Binding-site contacts:
Ligand atom C27 contacts residue ARG98 of chain 1.A at 3.3 Å.
Ligand atom C14 contacts residue ALA62 of chain 1.A at 4.0 Å (hydrophobic).
Ligand atom C31 contacts residue ARG98 of chain 1.A at 3.5 Å.
Ligand atom CL1 contacts residue LEU102 of chain 1.A at 3.8 Å.
Ligand atom C10 contacts residue VAL84 of chain 1.A at 3.5 Å (hydrophobic).
Ligand atom C4 contacts residue HIS87 of chain 1.A at 3.9 Å.
Ligand atom C18 contacts residue ALA62 of chain 1.A at 3.9 Å (hydrophobic).
Ligand atom C contacts residue HIS87 of chain 1.A at 3.5 Å.
Ligand atom C15 contacts residue ALA62 of chain 1.A at 3.9 Å (hydrophobic).
Ligand atom CL1 contacts residue PHE105 of chain 1.A at 3.5 Å.
Ligand atom CL contacts residue PHE105 of chain 1.A at 3.5 Å.
Ligand atom C26 contacts residue HIS87 of chain 1.A at 3.4 Å.
Ligand atom CL contacts residue VAL84 of chain 1.A at 4.0 Å.
Ligand atom C28 contacts residue ARG98 of chain 1.A at 3.7 Å.
Ligand atom C32 contacts residue ARG98 of chain 1.A at 3.2 Å.
Ligand atom C28 contacts residue HIS87 of chain 1.A at 3.9 Å.
Ligand atom C17 contacts residue ALA62 of chain 1.A at 3.8 Å (hydrophobic).
Ligand atom CL contacts residue MET85 of chain 1.A at 3.7 Å.
Ligand atom C27 contacts residue ASP91 of chain 1.A at 4.0 Å.
Ligand atom C28 contacts residue VAL88 of chain 1.A at 3.6 Å (hydrophobic).
Ligand atom O1 contacts residue MET66 of chain 1.A at 3.3 Å.
Ligand atom CL contacts residue MET66 of chain 1.A at 3.9 Å.
Ligand atom N contacts residue HIS87 of chain 1.A at 4.0 Å.
Ligand atom C26 contacts residue ARG98 of chain 1.A at 3.6 Å.
Ligand atom C25 contacts residue HIS87 of chain 1.A at 3.2 Å.
Ligand atom N4 contacts residue HIS87 of chain 1.A at 3.2 Å (h-bond).
Ligand atom C15 contacts residue PHE63 of chain 1.A at 3.8 Å (hydrophobic).
Ligand atom C9 contacts residue MET66 of chain 1.A at 3.7 Å (hydrophobic).
Ligand atom C10 contacts residue MET66 of chain 1.A at 3.6 Å (hydrophobic).
Ligand atom C30 contacts residue ARG98 of chain 1.A at 3.6 Å.
Ligand atom CL1 contacts residue THR101 of chain 1.A at 3.6 Å.
Ligand atom C16 contacts residue HIS59 of chain 1.A at 3.6 Å.
Ligand atom C17 contacts residue HIS59 of chain 1.A at 3.6 Å.
Ligand atom C32 contacts residue ASP91 of chain 1.A at 3.6 Å.
Ligand atom C11 contacts residue MET66 of chain 1.A at 4.0 Å (hydrophobic).
Ligand atom C14 contacts residue MET66 of chain 1.A at 3.8 Å (hydrophobic).
Ligand atom C16 contacts residue ALA62 of chain 1.A at 3.8 Å (hydrophobic).
Ligand atom N4 contacts residue SER90 of chain 1.A at 3.1 Å (h-bond).
Ligand atom C26 contacts residue ASP91 of chain 1.A at 3.5 Å.
Ligand atom C29 contacts residue ARG98 of chain 1.A at 3.9 Å.

A small-molecule ligand and the protein it binds are described below.
Small molecule (SMILES): CNC(=O)C[C@@H](Cc1ccc(Cl)c(Cl)c1)NC(=O)CN1C(=O)[C@@H](NC(=O)C[C@@H](N)Cc2ccc(Br)cc2)CCc2ccccc21

Sequence of chain 1.A:
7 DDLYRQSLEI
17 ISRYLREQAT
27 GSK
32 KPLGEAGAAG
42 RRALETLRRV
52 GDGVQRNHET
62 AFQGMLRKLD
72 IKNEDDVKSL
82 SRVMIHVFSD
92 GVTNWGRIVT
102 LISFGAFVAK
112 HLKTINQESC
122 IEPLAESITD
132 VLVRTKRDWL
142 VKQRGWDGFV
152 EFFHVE